Sequence of chain 2.B:
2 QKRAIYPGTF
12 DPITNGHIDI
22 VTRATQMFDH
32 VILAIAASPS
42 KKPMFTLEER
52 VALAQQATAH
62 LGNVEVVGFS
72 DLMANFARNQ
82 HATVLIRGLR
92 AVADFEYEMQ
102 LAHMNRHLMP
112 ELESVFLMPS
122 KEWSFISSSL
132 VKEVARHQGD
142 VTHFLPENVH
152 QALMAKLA

This protein binds this small molecule.
Small molecule (SMILES): CC1(C)OC(=O)c2ccccc2[C@H]1n1cncc1C(F)F

Sequence of chain 1.B:
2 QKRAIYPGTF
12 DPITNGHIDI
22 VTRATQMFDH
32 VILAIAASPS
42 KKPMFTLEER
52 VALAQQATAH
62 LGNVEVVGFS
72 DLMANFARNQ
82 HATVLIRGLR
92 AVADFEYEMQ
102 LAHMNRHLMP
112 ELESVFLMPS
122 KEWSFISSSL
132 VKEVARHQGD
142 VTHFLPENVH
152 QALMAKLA

Binding-site contacts:
Ligand atom C4 contacts residue LEU102 of chain 2.B at 3.5 Å (hydrophobic).
Ligand atom C17 contacts residue MET74 of chain 2.B at 4.0 Å (hydrophobic).
Ligand atom C4 contacts residue TYR98 of chain 2.B at 3.5 Å (hydrophobic).
Ligand atom F21 contacts residue SO41 of chain 2.K at 2.9 Å.
Ligand atom C13 contacts residue HIS138 of chain 1.B at 3.4 Å.
Ligand atom C2 contacts residue LEU131 of chain 1.B at 3.6 Å (hydrophobic).
Ligand atom C17 contacts residue LEU102 of chain 2.B at 3.6 Å (hydrophobic).
Ligand atom C3 contacts residue GLU134 of chain 1.B at 3.6 Å.
Ligand atom F21 contacts residue PRO8 of chain 2.B at 3.7 Å.
Ligand atom C3 contacts residue VAL135 of chain 1.B at 3.8 Å (hydrophobic).
Ligand atom F21 contacts residue ARG88 of chain 2.B at 3.3 Å.
Ligand atom C5 contacts residue LEU102 of chain 2.B at 4.2 Å (hydrophobic).
Ligand atom C1 contacts residue GLU134 of chain 1.B at 3.2 Å.
Ligand atom O11 contacts residue LEU73 of chain 2.B at 3.2 Å.
Ligand atom C1 contacts residue LEU102 of chain 2.B at 3.5 Å (hydrophobic).
Ligand atom O8 contacts residue MET74 of chain 2.B at 3.4 Å (h-bond).
Ligand atom C12 contacts residue ALA37 of chain 2.B at 3.7 Å (hydrophobic).
Ligand atom F21 contacts residue GLY9 of chain 2.B at 3.4 Å.
Ligand atom C2 contacts residue GLU134 of chain 1.B at 3.1 Å.
Ligand atom C18 contacts residue LEU102 of chain 2.B at 3.9 Å (hydrophobic).
Ligand atom C2 contacts residue VAL135 of chain 1.B at 3.7 Å (hydrophobic).
Ligand atom C12 contacts residue PHE70 of chain 2.B at 3.7 Å (hydrophobic).
Ligand atom C2 contacts residue LEU102 of chain 2.B at 4.2 Å (hydrophobic).
Ligand atom C1 contacts residue TYR98 of chain 2.B at 3.6 Å (hydrophobic).
Ligand atom C6 contacts residue GLU134 of chain 1.B at 4.1 Å.
Ligand atom C13 contacts residue GLU134 of chain 1.B at 4.1 Å.
Ligand atom N16 contacts residue ASN106 of chain 2.B at 3.4 Å (h-bond).
Ligand atom C15 contacts residue ASN106 of chain 2.B at 4.1 Å.
Ligand atom C5 contacts residue GLU134 of chain 1.B at 3.9 Å.
Ligand atom C15 contacts residue LEU102 of chain 2.B at 3.8 Å (hydrophobic).
Ligand atom F20 contacts residue SO41 of chain 2.K at 2.5 Å.
Ligand atom C4 contacts residue GLU134 of chain 1.B at 3.4 Å.
Ligand atom C13 contacts residue SO41 of chain 2.I at 3.9 Å.
Ligand atom C7 contacts residue MET74 of chain 2.B at 3.6 Å (hydrophobic).
Ligand atom N16 contacts residue LEU102 of chain 2.B at 3.6 Å.
Ligand atom N16 contacts residue MET74 of chain 2.B at 3.6 Å.
Ligand atom C1 contacts residue LEU131 of chain 1.B at 3.7 Å (hydrophobic).
Ligand atom O11 contacts residue MET74 of chain 2.B at 3.0 Å (h-bond).
Ligand atom C19 contacts residue SO41 of chain 2.K at 3.1 Å.
Ligand atom C15 contacts residue MET74 of chain 2.B at 3.6 Å (hydrophobic).